A small-molecule ligand and the protein it binds are described below.
Small molecule (SMILES): CC(=O)N[C@@H]1[C@@H](O)[C@H](O)[C@@H](CO)O[C@H]1O

Binding-site contacts:
Ligand atom N2 contacts residue ASN603 of chain 1.B at 2.9 Å (h-bond).
Ligand atom C8 contacts residue ASN603 of chain 1.B at 4.4 Å.
Ligand atom C2 contacts residue ASN603 of chain 1.B at 2.5 Å.
Ligand atom C4 contacts residue ASN603 of chain 1.B at 4.3 Å.
Ligand atom C1 contacts residue ASN603 of chain 1.B at 1.4 Å.
Ligand atom C3 contacts residue ASN603 of chain 1.B at 3.8 Å.
Ligand atom C7 contacts residue ASN603 of chain 1.B at 3.2 Å.
Ligand atom O7 contacts residue ASN603 of chain 1.B at 3.2 Å (h-bond).
Ligand atom C5 contacts residue ASN603 of chain 1.B at 3.7 Å.
Ligand atom O6 contacts residue ASN603 of chain 1.B at 4.3 Å.
Ligand atom O5 contacts residue ASN603 of chain 1.B at 2.4 Å (h-bond).

Sequence of chain 1.B:
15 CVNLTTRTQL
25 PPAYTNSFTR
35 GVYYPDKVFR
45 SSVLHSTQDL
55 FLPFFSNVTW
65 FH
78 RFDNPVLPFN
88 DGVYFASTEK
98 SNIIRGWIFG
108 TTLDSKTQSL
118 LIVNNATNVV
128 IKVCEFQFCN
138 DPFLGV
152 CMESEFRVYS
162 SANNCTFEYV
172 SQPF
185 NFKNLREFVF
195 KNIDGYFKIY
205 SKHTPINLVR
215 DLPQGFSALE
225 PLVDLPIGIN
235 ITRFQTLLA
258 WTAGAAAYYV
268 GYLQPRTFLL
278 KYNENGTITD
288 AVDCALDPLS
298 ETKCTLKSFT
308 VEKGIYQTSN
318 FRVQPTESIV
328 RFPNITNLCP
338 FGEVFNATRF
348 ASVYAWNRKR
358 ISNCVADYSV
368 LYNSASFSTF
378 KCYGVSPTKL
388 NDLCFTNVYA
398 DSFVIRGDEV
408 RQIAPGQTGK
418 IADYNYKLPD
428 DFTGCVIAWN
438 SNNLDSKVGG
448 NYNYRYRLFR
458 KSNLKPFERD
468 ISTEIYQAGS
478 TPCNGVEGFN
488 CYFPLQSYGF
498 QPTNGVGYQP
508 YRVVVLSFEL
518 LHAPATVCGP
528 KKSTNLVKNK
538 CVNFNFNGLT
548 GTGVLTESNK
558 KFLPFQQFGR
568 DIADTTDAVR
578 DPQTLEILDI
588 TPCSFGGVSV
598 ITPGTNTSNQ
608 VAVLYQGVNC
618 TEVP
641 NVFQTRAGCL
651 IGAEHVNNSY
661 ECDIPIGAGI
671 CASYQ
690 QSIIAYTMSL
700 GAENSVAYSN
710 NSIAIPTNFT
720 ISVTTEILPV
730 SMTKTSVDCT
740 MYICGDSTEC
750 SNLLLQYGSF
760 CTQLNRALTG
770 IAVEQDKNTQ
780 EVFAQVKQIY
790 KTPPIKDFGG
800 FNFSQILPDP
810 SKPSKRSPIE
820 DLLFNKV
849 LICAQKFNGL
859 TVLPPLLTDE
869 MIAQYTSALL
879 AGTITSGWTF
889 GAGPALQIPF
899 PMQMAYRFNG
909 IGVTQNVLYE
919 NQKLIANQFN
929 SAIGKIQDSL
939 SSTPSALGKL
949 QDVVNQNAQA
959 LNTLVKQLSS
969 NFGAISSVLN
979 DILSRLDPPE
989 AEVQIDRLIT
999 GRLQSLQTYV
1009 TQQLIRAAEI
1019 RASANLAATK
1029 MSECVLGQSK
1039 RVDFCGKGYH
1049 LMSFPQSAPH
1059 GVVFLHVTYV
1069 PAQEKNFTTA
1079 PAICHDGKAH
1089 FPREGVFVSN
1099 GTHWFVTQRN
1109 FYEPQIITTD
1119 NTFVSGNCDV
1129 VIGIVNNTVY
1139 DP